This small molecule binds to this protein.
Small molecule (SMILES): CC(C)NC(=O)N1CCN(C(=O)c2ccco2)CC1

Sequence of chain 1.A:
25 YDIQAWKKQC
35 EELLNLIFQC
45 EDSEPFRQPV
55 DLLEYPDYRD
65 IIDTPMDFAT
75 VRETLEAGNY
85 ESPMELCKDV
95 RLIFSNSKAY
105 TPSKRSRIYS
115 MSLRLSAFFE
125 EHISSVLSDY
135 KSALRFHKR

Binding-site contacts:
Ligand atom O1 contacts residue SER101 of chain 1.A at 2.9 Å (h-bond).
Ligand atom O2 contacts residue ILE112 of chain 1.A at 3.8 Å.
Ligand atom C9 contacts residue THR105 of chain 1.A at 3.6 Å.
Ligand atom C3 contacts residue VAL54 of chain 1.A at 4.0 Å (hydrophobic).
Ligand atom C7 contacts residue SER101 of chain 1.A at 4.2 Å.
Ligand atom N1 contacts residue VAL54 of chain 1.A at 3.9 Å.
Ligand atom N1 contacts residue PRO49 of chain 1.A at 3.9 Å.
Ligand atom C8 contacts residue ILE112 of chain 1.A at 4.0 Å (hydrophobic).
Ligand atom C5 contacts residue TYR104 of chain 1.A at 4.0 Å (hydrophobic).
Ligand atom C12 contacts residue PRO49 of chain 1.A at 3.0 Å (hydrophobic).
Ligand atom C4 contacts residue TYR59 of chain 1.A at 3.4 Å (hydrophobic).
Ligand atom C1 contacts residue PRO49 of chain 1.A at 3.6 Å (hydrophobic).
Ligand atom C11 contacts residue VAL54 of chain 1.A at 3.7 Å (hydrophobic).
Ligand atom N contacts residue VAL54 of chain 1.A at 4.1 Å.
Ligand atom C contacts residue GLN52 of chain 1.A at 3.5 Å.
Ligand atom O contacts residue TYR59 of chain 1.A at 3.2 Å.
Ligand atom C7 contacts residue TYR104 of chain 1.A at 3.9 Å (hydrophobic).
Ligand atom C11 contacts residue PHE50 of chain 1.A at 4.0 Å (hydrophobic).
Ligand atom C7 contacts residue ILE112 of chain 1.A at 3.5 Å (hydrophobic).
Ligand atom N contacts residue PRO49 of chain 1.A at 3.0 Å (h-bond).
Ligand atom C contacts residue PRO49 of chain 1.A at 3.4 Å (hydrophobic).
Ligand atom C5 contacts residue VAL54 of chain 1.A at 4.1 Å (hydrophobic).
Ligand atom O2 contacts residue TYR104 of chain 1.A at 3.9 Å.
Ligand atom C9 contacts residue PRO106 of chain 1.A at 4.0 Å (hydrophobic).
Ligand atom C8 contacts residue THR105 of chain 1.A at 3.9 Å.
Ligand atom C9 contacts residue SER110 of chain 1.A at 3.5 Å.
Ligand atom C2 contacts residue PRO49 of chain 1.A at 3.9 Å (hydrophobic).
Ligand atom N2 contacts residue ILE112 of chain 1.A at 3.8 Å.
Ligand atom C10 contacts residue ILE112 of chain 1.A at 4.2 Å (hydrophobic).
Ligand atom O1 contacts residue ILE112 of chain 1.A at 3.8 Å.
Ligand atom C6 contacts residue SER101 of chain 1.A at 3.9 Å.
Ligand atom C10 contacts residue SER110 of chain 1.A at 4.2 Å.
Ligand atom C6 contacts residue ILE112 of chain 1.A at 3.5 Å (hydrophobic).
Ligand atom C3 contacts residue TYR59 of chain 1.A at 4.1 Å (hydrophobic).
Ligand atom C3 contacts residue PRO49 of chain 1.A at 3.9 Å (hydrophobic).
Ligand atom C12 contacts residue VAL54 of chain 1.A at 3.7 Å (hydrophobic).
Ligand atom C11 contacts residue PRO49 of chain 1.A at 4.1 Å (hydrophobic).
Ligand atom O1 contacts residue PHE50 of chain 1.A at 3.9 Å.
Ligand atom C8 contacts residue SER101 of chain 1.A at 3.8 Å.
Ligand atom O contacts residue GLU58 of chain 1.A at 3.6 Å.